Sequence of chain 1.B:
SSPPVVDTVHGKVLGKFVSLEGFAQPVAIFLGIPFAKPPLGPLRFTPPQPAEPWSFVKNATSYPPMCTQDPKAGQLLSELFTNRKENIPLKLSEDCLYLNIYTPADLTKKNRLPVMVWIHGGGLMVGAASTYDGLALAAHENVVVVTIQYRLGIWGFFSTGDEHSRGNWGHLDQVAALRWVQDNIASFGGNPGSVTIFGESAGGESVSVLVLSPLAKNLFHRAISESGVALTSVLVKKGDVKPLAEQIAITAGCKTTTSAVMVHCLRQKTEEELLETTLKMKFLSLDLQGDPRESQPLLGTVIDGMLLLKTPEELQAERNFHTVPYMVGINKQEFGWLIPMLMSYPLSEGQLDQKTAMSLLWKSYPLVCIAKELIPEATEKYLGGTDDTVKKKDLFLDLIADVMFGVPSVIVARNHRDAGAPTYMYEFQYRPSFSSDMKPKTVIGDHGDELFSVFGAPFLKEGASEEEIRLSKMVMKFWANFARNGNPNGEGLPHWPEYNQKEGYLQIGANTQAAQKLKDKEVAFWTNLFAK

Binding-site contacts:
Ligand atom C8 contacts residue SIA1 of chain 1.L at 3.4 Å.
Ligand atom C3 contacts residue ASN61 of chain 1.B at 3.8 Å.
Ligand atom C6 contacts residue PRO5 of chain 1.B at 4.5 Å (hydrophobic).
Ligand atom O6 contacts residue LEU16 of chain 1.B at 4.4 Å.
Ligand atom O5 contacts residue LEU16 of chain 1.B at 4.0 Å.
Ligand atom O5 contacts residue ASN61 of chain 1.B at 2.4 Å (h-bond).
Ligand atom C1 contacts residue ASN61 of chain 1.B at 1.4 Å.
Ligand atom C4 contacts residue ASN61 of chain 1.B at 4.3 Å.
Ligand atom O6 contacts residue PRO5 of chain 1.B at 4.1 Å.
Ligand atom N2 contacts residue ASN61 of chain 1.B at 2.8 Å (h-bond).
Ligand atom C5 contacts residue ASN61 of chain 1.B at 3.7 Å.
Ligand atom C2 contacts residue ASN61 of chain 1.B at 2.4 Å.
Ligand atom C8 contacts residue ASN61 of chain 1.B at 3.2 Å.
Ligand atom C7 contacts residue ASN61 of chain 1.B at 3.4 Å.

The small molecule below binds the protein below.
Small molecule (SMILES): CC(=O)N[C@@H]1[C@@H](O)[C@H](O)[C@@H](CO)O[C@H]1O